Binding-site contacts:
Ligand atom O7 contacts residue LEU416 of chain 1.FA at 3.9 Å.
Ligand atom C8 contacts residue ASN168 of chain 1.Q at 4.4 Å.
Ligand atom C8 contacts residue LEU416 of chain 1.FA at 4.1 Å (hydrophobic).
Ligand atom C2 contacts residue ASN168 of chain 1.Q at 2.5 Å.
Ligand atom C5 contacts residue ASN168 of chain 1.Q at 3.7 Å.
Ligand atom C7 contacts residue LEU416 of chain 1.FA at 3.9 Å (hydrophobic).
Ligand atom C3 contacts residue ASN168 of chain 1.Q at 3.8 Å.
Ligand atom O7 contacts residue ASN168 of chain 1.Q at 3.1 Å (h-bond).
Ligand atom O3 contacts residue LEU416 of chain 1.FA at 3.9 Å.
Ligand atom C1 contacts residue ASN168 of chain 1.Q at 1.4 Å.
Ligand atom N2 contacts residue LEU416 of chain 1.FA at 4.3 Å.
Ligand atom C7 contacts residue ASN168 of chain 1.Q at 3.2 Å.
Ligand atom O5 contacts residue ASN168 of chain 1.Q at 2.4 Å (h-bond).
Ligand atom C8 contacts residue ASP434 of chain 1.FA at 3.9 Å.
Ligand atom C4 contacts residue ASN168 of chain 1.Q at 4.2 Å.
Ligand atom N2 contacts residue ASN168 of chain 1.Q at 2.9 Å (h-bond).

This protein binds this small molecule.
Small molecule (SMILES): CC(=O)N[C@@H]1[C@@H](O)[C@H](O)[C@@H](CO)O[C@H]1O

Sequence of chain 1.FA:
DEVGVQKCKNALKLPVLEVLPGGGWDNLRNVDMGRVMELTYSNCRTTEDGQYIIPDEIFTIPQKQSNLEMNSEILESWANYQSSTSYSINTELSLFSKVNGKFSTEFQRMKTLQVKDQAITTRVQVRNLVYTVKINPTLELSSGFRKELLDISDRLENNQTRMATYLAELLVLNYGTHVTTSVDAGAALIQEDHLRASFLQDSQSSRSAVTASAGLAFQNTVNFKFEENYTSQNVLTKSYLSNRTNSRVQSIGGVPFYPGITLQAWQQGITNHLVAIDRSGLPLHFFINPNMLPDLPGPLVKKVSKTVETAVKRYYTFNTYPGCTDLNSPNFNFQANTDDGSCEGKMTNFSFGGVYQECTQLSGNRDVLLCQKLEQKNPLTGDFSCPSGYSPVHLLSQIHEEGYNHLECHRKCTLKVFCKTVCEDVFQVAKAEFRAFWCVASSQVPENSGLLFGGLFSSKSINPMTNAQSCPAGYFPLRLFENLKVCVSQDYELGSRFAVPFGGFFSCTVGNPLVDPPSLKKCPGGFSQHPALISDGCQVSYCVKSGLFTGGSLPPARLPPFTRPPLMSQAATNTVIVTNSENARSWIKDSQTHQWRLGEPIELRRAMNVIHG

Sequence of chain 1.Q:
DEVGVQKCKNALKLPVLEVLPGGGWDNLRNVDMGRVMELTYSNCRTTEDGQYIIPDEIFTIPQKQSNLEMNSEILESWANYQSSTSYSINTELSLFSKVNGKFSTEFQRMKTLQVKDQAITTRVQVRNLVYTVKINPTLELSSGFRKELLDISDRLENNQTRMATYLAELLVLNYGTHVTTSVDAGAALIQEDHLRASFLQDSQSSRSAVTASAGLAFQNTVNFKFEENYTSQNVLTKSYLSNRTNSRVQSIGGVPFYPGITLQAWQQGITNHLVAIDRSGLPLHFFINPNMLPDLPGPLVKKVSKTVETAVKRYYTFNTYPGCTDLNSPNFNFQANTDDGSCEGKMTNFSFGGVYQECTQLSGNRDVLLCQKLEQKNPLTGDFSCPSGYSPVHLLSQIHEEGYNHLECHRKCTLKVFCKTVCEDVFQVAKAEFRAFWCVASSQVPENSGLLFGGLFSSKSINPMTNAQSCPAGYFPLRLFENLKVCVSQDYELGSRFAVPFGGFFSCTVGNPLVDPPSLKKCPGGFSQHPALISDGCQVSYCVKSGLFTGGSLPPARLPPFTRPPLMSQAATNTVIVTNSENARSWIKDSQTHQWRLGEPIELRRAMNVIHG